Binding-site contacts:
Ligand atom O4 contacts residue ARG212 of chain 4.A at 2.8 Å (salt-bridge).
Ligand atom C13 contacts residue TYR66 of chain 27.A at 3.4 Å (hydrophobic).
Ligand atom C10 contacts residue ASP234 of chain 27.C at 3.8 Å.
Ligand atom N1 contacts residue GLN233 of chain 27.C at 3.3 Å (h-bond).
Ligand atom O1 contacts residue ASP149 of chain 4.A at 3.6 Å.
Ligand atom C16 contacts residue THR235 of chain 27.C at 3.8 Å.
Ligand atom O2 contacts residue THR235 of chain 27.C at 3.0 Å.
Ligand atom C8 contacts residue ASN148 of chain 4.A at 3.3 Å.
Ligand atom N1 contacts residue GLN153 of chain 4.A at 2.7 Å (h-bond).
Ligand atom C8 contacts residue ASP234 of chain 27.C at 3.3 Å.
Ligand atom C6 contacts residue PHE236 of chain 27.C at 3.5 Å (hydrophobic).
Ligand atom C9 contacts residue ASN148 of chain 4.A at 3.7 Å.
Ligand atom O1 contacts residue GLN233 of chain 27.C at 3.5 Å (h-bond).
Ligand atom C2 contacts residue TYR66 of chain 27.A at 3.8 Å (hydrophobic).
Ligand atom C7 contacts residue THR235 of chain 27.C at 3.8 Å.
Ligand atom O5 contacts residue ARG227 of chain 27.A at 3.5 Å (salt-bridge).
Ligand atom S1 contacts residue GLN233 of chain 27.C at 3.7 Å.
Ligand atom O2 contacts residue GLN233 of chain 27.C at 3.0 Å.
Ligand atom N1 contacts residue PHE236 of chain 27.C at 3.6 Å.
Ligand atom C20 contacts residue ARG227 of chain 27.A at 3.6 Å.
Ligand atom C15 contacts residue TYR66 of chain 27.A at 3.4 Å (hydrophobic).
Ligand atom C9 contacts residue ASP234 of chain 27.C at 3.6 Å.
Ligand atom C6 contacts residue GLN153 of chain 4.A at 3.2 Å.
Ligand atom O5 contacts residue TRP152 of chain 4.A at 3.5 Å (h-bond).
Ligand atom C3 contacts residue ASN148 of chain 4.A at 3.5 Å.
Ligand atom O2 contacts residue ASP234 of chain 27.C at 3.7 Å.
Ligand atom C14 contacts residue TYR66 of chain 27.A at 3.4 Å (hydrophobic).
Ligand atom O5 contacts residue ARG212 of chain 4.A at 3.3 Å (salt-bridge).
Ligand atom O5 contacts residue TYR229 of chain 27.A at 3.8 Å.
Ligand atom C1 contacts residue GLN153 of chain 4.A at 3.4 Å.
Ligand atom O1 contacts residue TYR150 of chain 4.A at 3.0 Å (h-bond).
Ligand atom C3 contacts residue ASP149 of chain 4.A at 3.5 Å.
Ligand atom C4 contacts residue ASP149 of chain 4.A at 3.5 Å.
Ligand atom C10 contacts residue ASN148 of chain 4.A at 3.7 Å.
Ligand atom C16 contacts residue PHE236 of chain 27.C at 3.7 Å (hydrophobic).
Ligand atom C4 contacts residue ASN148 of chain 4.A at 3.3 Å.
Ligand atom C5 contacts residue GLN153 of chain 4.A at 3.2 Å.
Ligand atom C20 contacts residue ARG212 of chain 4.A at 3.4 Å.
Ligand atom O4 contacts residue ARG227 of chain 27.A at 3.3 Å (salt-bridge).
Ligand atom O2 contacts residue PHE236 of chain 27.C at 3.4 Å (h-bond).

A protein and the small-molecule ligand that binds it are described below.
Small molecule (SMILES): CCCOc1ccc2cc(S(=O)(=O)Nc3ccc(C(=O)O)cc3)ccc2c1

Sequence of chain 27.C:
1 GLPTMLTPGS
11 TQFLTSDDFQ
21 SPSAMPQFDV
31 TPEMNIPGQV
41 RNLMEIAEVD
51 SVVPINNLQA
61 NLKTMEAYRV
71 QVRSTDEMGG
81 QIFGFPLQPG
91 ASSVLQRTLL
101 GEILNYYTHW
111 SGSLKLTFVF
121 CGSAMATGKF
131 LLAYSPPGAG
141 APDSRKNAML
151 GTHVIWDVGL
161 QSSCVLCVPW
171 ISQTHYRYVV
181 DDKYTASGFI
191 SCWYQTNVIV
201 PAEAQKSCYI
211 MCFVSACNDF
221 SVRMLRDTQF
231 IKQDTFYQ

Sequence of chain 4.A:
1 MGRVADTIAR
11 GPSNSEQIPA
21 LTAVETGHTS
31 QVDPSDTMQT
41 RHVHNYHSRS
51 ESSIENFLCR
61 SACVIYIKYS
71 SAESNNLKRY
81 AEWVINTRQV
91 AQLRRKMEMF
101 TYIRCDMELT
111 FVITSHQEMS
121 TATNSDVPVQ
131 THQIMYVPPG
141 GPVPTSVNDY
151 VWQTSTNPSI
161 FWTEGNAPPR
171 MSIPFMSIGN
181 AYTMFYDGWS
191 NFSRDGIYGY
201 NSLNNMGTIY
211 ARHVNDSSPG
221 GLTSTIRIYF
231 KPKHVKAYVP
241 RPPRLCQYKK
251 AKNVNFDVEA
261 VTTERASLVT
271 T

Sequence of chain 27.A:
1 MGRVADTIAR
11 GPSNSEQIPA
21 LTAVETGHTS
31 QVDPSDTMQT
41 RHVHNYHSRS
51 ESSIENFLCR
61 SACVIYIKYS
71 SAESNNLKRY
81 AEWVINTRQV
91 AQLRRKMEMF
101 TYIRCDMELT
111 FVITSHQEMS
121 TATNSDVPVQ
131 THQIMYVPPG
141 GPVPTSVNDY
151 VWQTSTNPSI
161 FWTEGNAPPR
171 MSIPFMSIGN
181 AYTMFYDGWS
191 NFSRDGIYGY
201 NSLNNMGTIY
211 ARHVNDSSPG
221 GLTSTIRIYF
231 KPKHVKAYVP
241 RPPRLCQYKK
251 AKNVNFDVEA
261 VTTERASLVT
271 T